Sequence of chain 1.A:
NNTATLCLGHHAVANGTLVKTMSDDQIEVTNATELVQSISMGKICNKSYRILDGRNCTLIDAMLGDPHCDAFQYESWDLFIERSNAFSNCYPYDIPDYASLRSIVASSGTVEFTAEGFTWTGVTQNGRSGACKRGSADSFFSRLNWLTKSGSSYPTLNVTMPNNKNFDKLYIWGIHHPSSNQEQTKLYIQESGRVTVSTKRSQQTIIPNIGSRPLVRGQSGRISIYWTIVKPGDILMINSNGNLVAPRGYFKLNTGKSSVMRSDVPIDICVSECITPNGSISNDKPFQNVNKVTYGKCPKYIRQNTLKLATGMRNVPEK

Binding-site contacts:
Ligand atom C4 contacts residue ASN37 of chain 1.A at 4.1 Å.
Ligand atom O5 contacts residue ALA38 of chain 1.A at 4.4 Å.
Ligand atom C3 contacts residue ASN37 of chain 1.A at 3.7 Å.
Ligand atom C7 contacts residue ASN37 of chain 1.A at 3.6 Å.
Ligand atom O5 contacts residue THR317 of chain 1.A at 3.7 Å.
Ligand atom C1 contacts residue THR317 of chain 1.A at 4.3 Å.
Ligand atom N2 contacts residue ASN37 of chain 1.A at 3.1 Å (h-bond).
Ligand atom O7 contacts residue ASN37 of chain 1.A at 3.7 Å.
Ligand atom O6 contacts residue THR317 of chain 1.A at 3.5 Å.
Ligand atom C6 contacts residue ASN37 of chain 1.A at 4.4 Å.
Ligand atom C8 contacts residue THR39 of chain 1.A at 3.9 Å.
Ligand atom C1 contacts residue ASN37 of chain 1.A at 1.4 Å.
Ligand atom C6 contacts residue THR39 of chain 1.A at 3.9 Å.
Ligand atom C2 contacts residue ASN37 of chain 1.A at 2.4 Å.
Ligand atom O6 contacts residue THR39 of chain 1.A at 4.4 Å.
Ligand atom O6 contacts residue ASN37 of chain 1.A at 4.4 Å.
Ligand atom C5 contacts residue ASN37 of chain 1.A at 3.6 Å.
Ligand atom C6 contacts residue THR317 of chain 1.A at 4.3 Å.
Ligand atom O5 contacts residue ASN37 of chain 1.A at 2.2 Å (h-bond).
Ligand atom O6 contacts residue ASN49 of chain 1.B at 4.0 Å.

The protein below binds the small molecule below.
Small molecule (SMILES): CC(=O)N[C@H]1[C@H](O[C@H]2[C@H](O)[C@@H](NC(C)=O)CO[C@@H]2CO)O[C@H](CO)[C@@H](O)[C@@H]1O

Sequence of chain 1.B:
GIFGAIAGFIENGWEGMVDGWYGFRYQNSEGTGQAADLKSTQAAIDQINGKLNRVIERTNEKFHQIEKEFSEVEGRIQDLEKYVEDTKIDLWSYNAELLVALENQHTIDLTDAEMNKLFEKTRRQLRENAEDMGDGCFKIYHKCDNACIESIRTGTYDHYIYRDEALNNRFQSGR